Binding-site contacts:
Ligand atom N2 contacts residue ASN1026 of chain 1.A at 2.9 Å (h-bond).
Ligand atom C6 contacts residue HIS1022 of chain 1.A at 3.7 Å.
Ligand atom C4 contacts residue ASN1026 of chain 1.A at 4.3 Å.
Ligand atom C3 contacts residue ASN1026 of chain 1.A at 3.8 Å.
Ligand atom C1 contacts residue ASN1026 of chain 1.A at 1.4 Å.
Ligand atom C5 contacts residue ASN1026 of chain 1.A at 3.7 Å.
Ligand atom C2 contacts residue ASN1026 of chain 1.A at 2.5 Å.
Ligand atom C7 contacts residue ASN1026 of chain 1.A at 4.0 Å.
Ligand atom O5 contacts residue ASN1026 of chain 1.A at 2.4 Å (h-bond).
Ligand atom O6 contacts residue HIS1022 of chain 1.A at 3.9 Å.
Ligand atom O5 contacts residue HIS1022 of chain 1.A at 4.0 Å.

The protein below binds the small molecule below.
Small molecule (SMILES): CC(=O)N[C@@H]1[C@@H](O)[C@H](O)[C@@H](CO)O[C@H]1O

Sequence of chain 1.A:
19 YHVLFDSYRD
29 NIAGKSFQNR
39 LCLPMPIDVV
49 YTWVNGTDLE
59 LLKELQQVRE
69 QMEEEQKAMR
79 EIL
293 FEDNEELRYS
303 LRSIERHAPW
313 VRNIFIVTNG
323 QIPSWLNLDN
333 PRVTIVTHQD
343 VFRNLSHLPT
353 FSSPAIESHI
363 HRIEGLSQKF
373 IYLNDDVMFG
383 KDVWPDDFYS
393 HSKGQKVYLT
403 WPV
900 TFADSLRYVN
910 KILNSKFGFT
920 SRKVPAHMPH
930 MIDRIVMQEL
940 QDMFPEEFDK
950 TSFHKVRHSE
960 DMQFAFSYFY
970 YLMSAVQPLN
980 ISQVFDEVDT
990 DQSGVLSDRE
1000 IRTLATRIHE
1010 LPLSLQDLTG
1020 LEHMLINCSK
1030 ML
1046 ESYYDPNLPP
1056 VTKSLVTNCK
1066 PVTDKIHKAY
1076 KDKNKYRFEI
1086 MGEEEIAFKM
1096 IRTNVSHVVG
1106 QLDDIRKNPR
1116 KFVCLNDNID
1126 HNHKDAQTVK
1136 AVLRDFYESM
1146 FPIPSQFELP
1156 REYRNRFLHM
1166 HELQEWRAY